Binding-site contacts:
Ligand atom C5 contacts residue ASN14 of chain 1.G at 3.6 Å.
Ligand atom O5 contacts residue ASN14 of chain 1.G at 2.3 Å (h-bond).
Ligand atom C4 contacts residue ASN14 of chain 1.G at 4.2 Å.
Ligand atom N2 contacts residue ASN14 of chain 1.G at 3.2 Å (h-bond).
Ligand atom C3 contacts residue ASN14 of chain 1.G at 3.9 Å.
Ligand atom O7 contacts residue ASN14 of chain 1.G at 3.2 Å (h-bond).
Ligand atom C2 contacts residue ASN14 of chain 1.G at 2.6 Å.
Ligand atom C7 contacts residue ASN14 of chain 1.G at 4.0 Å.
Ligand atom C1 contacts residue ASN14 of chain 1.G at 1.4 Å.

This small molecule binds to this protein.
Small molecule (SMILES): CC(=O)N[C@@H]1[C@@H](O)[C@H](O)[C@@H](CO)O[C@H]1O

Sequence of chain 1.G:
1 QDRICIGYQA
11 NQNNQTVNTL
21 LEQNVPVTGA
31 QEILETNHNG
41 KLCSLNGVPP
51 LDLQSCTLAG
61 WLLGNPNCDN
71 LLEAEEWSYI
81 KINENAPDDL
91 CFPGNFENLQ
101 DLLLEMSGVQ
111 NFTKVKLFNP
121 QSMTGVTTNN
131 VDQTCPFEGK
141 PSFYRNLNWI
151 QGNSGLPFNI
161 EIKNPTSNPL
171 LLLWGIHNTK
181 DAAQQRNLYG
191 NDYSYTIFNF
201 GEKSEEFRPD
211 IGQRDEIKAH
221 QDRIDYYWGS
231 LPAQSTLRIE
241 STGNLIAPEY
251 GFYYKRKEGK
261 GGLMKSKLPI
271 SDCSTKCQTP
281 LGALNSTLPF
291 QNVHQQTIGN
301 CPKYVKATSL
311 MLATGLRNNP